This small molecule binds to this protein.
Small molecule (SMILES): CC(=O)N[C@H]1[C@H](O[C@H]2[C@H](O)[C@@H](NC(C)=O)CO[C@@H]2CO)O[C@H](CO)[C@@H](O)[C@@H]1O

Sequence of chain 2.B:
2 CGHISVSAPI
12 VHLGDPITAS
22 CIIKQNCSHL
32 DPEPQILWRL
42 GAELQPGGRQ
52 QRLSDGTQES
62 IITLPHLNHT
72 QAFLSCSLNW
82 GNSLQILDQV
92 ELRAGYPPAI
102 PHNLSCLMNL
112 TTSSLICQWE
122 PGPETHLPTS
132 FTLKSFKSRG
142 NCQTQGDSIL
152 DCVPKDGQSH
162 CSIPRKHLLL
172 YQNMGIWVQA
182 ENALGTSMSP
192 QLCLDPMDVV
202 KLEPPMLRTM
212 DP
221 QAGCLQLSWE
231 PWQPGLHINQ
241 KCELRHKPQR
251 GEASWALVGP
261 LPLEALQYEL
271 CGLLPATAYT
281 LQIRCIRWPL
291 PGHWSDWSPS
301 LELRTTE

Binding-site contacts:
Ligand atom C3 contacts residue ASN110 of chain 2.B at 3.7 Å.
Ligand atom C4 contacts residue ASN110 of chain 2.B at 4.2 Å.
Ligand atom C7 contacts residue LYS202 of chain 2.B at 4.4 Å.
Ligand atom O5 contacts residue ASN110 of chain 2.B at 2.3 Å (h-bond).
Ligand atom C6 contacts residue THR113 of chain 2.B at 3.4 Å.
Ligand atom C5 contacts residue THR112 of chain 2.B at 4.0 Å.
Ligand atom C5 contacts residue ASN110 of chain 2.B at 3.4 Å.
Ligand atom O6 contacts residue THR113 of chain 2.B at 4.2 Å.
Ligand atom C7 contacts residue ASN110 of chain 2.B at 3.5 Å.
Ligand atom C1 contacts residue THR113 of chain 2.B at 4.1 Å.
Ligand atom C1 contacts residue ASN110 of chain 2.B at 1.4 Å.
Ligand atom C8 contacts residue LYS202 of chain 2.B at 3.3 Å.
Ligand atom C8 contacts residue GLU204 of chain 2.B at 2.9 Å.
Ligand atom O7 contacts residue GLU204 of chain 2.B at 4.1 Å.
Ligand atom N2 contacts residue ASN110 of chain 2.B at 2.9 Å (h-bond).
Ligand atom C5 contacts residue THR113 of chain 2.B at 3.6 Å.
Ligand atom C7 contacts residue GLU204 of chain 2.B at 4.0 Å.
Ligand atom O7 contacts residue ASN110 of chain 2.B at 3.4 Å (h-bond).
Ligand atom O5 contacts residue THR113 of chain 2.B at 3.1 Å.
Ligand atom C6 contacts residue THR112 of chain 2.B at 4.2 Å.
Ligand atom C2 contacts residue ASN110 of chain 2.B at 2.6 Å.